Binding-site contacts:
Ligand atom N2 contacts residue PHE97 of chain 2.B at 3.4 Å.
Ligand atom F contacts residue MET103 of chain 2.B at 3.8 Å.
Ligand atom F1 contacts residue MET199 of chain 2.B at 3.6 Å.
Ligand atom F contacts residue ILE202 of chain 2.B at 3.3 Å.
Ligand atom N2 contacts residue MET98 of chain 2.B at 3.0 Å (h-bond).
Ligand atom C13 contacts residue ILE202 of chain 2.B at 3.6 Å (hydrophobic).
Ligand atom S1 contacts residue ALA198 of chain 2.B at 3.7 Å.
Ligand atom F contacts residue GLY104 of chain 2.B at 3.0 Å.
Ligand atom C13 contacts residue MET103 of chain 2.B at 3.7 Å (hydrophobic).
Ligand atom C7 contacts residue MET98 of chain 2.B at 3.6 Å (hydrophobic).
Ligand atom C2 contacts residue NAD1 of chain 2.J at 3.4 Å.
Ligand atom N3 contacts residue MET98 of chain 2.B at 2.8 Å (h-bond).
Ligand atom C8 contacts residue MET98 of chain 2.B at 3.6 Å (hydrophobic).
Ligand atom C5 contacts residue GLY96 of chain 2.B at 3.6 Å.
Ligand atom C9 contacts residue MET103 of chain 2.B at 3.4 Å (hydrophobic).
Ligand atom C contacts residue NAD1 of chain 2.J at 3.4 Å.
Ligand atom C10 contacts residue MET103 of chain 2.B at 3.5 Å (hydrophobic).
Ligand atom O contacts residue NAD1 of chain 2.J at 3.4 Å (h-bond).
Ligand atom C15 contacts residue MET103 of chain 2.B at 3.6 Å (hydrophobic).
Ligand atom N1 contacts residue GLY96 of chain 2.B at 3.6 Å.
Ligand atom N1 contacts residue MET161 of chain 2.B at 3.4 Å.
Ligand atom C15 contacts residue TYR158 of chain 2.B at 3.5 Å (hydrophobic).
Ligand atom S contacts residue NAD1 of chain 2.J at 3.7 Å.
Ligand atom C16 contacts residue MET103 of chain 2.B at 3.8 Å (hydrophobic).
Ligand atom C14 contacts residue MET199 of chain 2.B at 3.4 Å (hydrophobic).
Ligand atom F1 contacts residue ALA198 of chain 2.B at 3.4 Å.
Ligand atom N2 contacts residue MET161 of chain 2.B at 3.8 Å.
Ligand atom C1 contacts residue NAD1 of chain 2.J at 3.5 Å.
Ligand atom C contacts residue PHE149 of chain 2.B at 3.6 Å (hydrophobic).
Ligand atom N1 contacts residue PHE97 of chain 2.B at 3.5 Å.
Ligand atom C14 contacts residue MET103 of chain 2.B at 3.5 Å (hydrophobic).
Ligand atom C16 contacts residue ILE202 of chain 2.B at 3.6 Å (hydrophobic).
Ligand atom C7 contacts residue MET103 of chain 2.B at 3.6 Å (hydrophobic).
Ligand atom N contacts residue NAD1 of chain 2.J at 2.9 Å (h-bond).
Ligand atom C5 contacts residue NAD1 of chain 2.J at 3.5 Å.
Ligand atom F contacts residue LEU207 of chain 2.B at 3.4 Å.
Ligand atom N3 contacts residue MET103 of chain 2.B at 3.6 Å (h-bond).
Ligand atom N5 contacts residue MET103 of chain 2.B at 3.7 Å.
Ligand atom C8 contacts residue MET103 of chain 2.B at 3.5 Å (hydrophobic).
Ligand atom C17 contacts residue ILE202 of chain 2.B at 3.3 Å (hydrophobic).

A protein and the small-molecule ligand that binds it are described below.
Small molecule (SMILES): Cc1csc([C@](C)(O)c2nnc(Nc3ccn(Cc4c(F)cccc4F)n3)s2)n1

Sequence of chain 2.B:
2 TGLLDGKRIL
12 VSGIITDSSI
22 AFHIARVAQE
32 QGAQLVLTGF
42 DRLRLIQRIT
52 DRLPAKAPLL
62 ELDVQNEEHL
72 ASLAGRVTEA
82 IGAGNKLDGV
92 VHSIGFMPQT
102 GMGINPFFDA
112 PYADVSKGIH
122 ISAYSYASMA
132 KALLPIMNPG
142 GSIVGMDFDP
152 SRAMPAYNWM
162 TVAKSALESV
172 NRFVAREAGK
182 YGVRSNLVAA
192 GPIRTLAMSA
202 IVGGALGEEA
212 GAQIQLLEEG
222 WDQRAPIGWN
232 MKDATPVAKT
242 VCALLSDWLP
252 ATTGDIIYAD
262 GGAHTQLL